Sequence of chain 1.H:
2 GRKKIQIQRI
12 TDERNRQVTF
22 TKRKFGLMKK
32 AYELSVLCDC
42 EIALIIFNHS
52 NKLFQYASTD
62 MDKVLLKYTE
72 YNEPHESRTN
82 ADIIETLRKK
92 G

A protein and the small-molecule ligand that binds it are described below.
Small molecule (SMILES): CC(C)C[C@H](NC(=O)[C@H](CC(C)C)NC(=O)[C@H](Cc1ccccc1)NC(=O)[C@H](CCC(=O)O)NC(=O)[C@H](CCC(N)=O)NC(=O)[C@H](CC(C)C)NC(=O)[C@H](CCCCN)NC(=O)[C@H](CCC(N)=O)NC(=O)[C@H](CCCCN)NC(=O)[C@@H](NC(=O)[C@H](CCC(=O)O)NC(=O)CNC(=O)[C@H](CO)NC(=O)CN)C(C)C)C(=O)N[C@@H](CO)C(=O)N[C@H](C=O)CCCCN

Sequence of chain 1.G:
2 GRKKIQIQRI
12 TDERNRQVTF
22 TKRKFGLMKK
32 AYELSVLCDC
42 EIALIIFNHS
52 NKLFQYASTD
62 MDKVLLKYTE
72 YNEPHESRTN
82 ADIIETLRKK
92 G

Binding-site contacts:
Ligand atom CE contacts residue TYR72 of chain 1.G at 3.3 Å (hydrophobic).
Ligand atom CG2 contacts residue ASP63 of chain 1.H at 3.9 Å.
Ligand atom CG2 contacts residue LEU66 of chain 1.H at 4.0 Å (hydrophobic).
Ligand atom CB contacts residue THR70 of chain 1.H at 3.7 Å.
Ligand atom CD contacts residue THR70 of chain 1.G at 3.5 Å.
Ligand atom CG contacts residue LEU67 of chain 1.G at 3.7 Å (hydrophobic).
Ligand atom CG contacts residue THR70 of chain 1.H at 3.6 Å.
Ligand atom CA contacts residue THR70 of chain 1.G at 3.9 Å.
Ligand atom CG1 contacts residue ASP63 of chain 1.H at 3.3 Å.
Ligand atom CA contacts residue ASP63 of chain 1.H at 3.8 Å.
Ligand atom O contacts residue THR70 of chain 1.G at 3.2 Å.
Ligand atom CB contacts residue LEU67 of chain 1.G at 3.9 Å (hydrophobic).
Ligand atom NZ contacts residue ASP63 of chain 1.G at 3.2 Å (salt-bridge).
Ligand atom CE2 contacts residue THR70 of chain 1.H at 4.0 Å.
Ligand atom CD contacts residue TYR72 of chain 1.G at 3.3 Å (hydrophobic).
Ligand atom NZ contacts residue TYR72 of chain 1.G at 3.0 Å (h-bond).
Ligand atom CD contacts residue TYR69 of chain 1.G at 3.4 Å (hydrophobic).
Ligand atom N contacts residue THR70 of chain 1.G at 3.6 Å.
Ligand atom CD2 contacts residue LEU66 of chain 1.G at 3.9 Å (hydrophobic).
Ligand atom CD2 contacts residue ASP63 of chain 1.G at 3.9 Å.
Ligand atom CD1 contacts residue LEU67 of chain 1.G at 3.7 Å (hydrophobic).
Ligand atom CG contacts residue TYR69 of chain 1.G at 3.6 Å (hydrophobic).
Ligand atom NZ contacts residue TYR69 of chain 1.G at 2.7 Å (h-bond).
Ligand atom CG contacts residue THR70 of chain 1.G at 3.4 Å.
Ligand atom CD2 contacts residue THR70 of chain 1.G at 4.0 Å.
Ligand atom CZ contacts residue THR70 of chain 1.H at 4.0 Å.
Ligand atom CD contacts residue THR70 of chain 1.G at 4.0 Å.
Ligand atom CD contacts residue LEU67 of chain 1.H at 3.6 Å (hydrophobic).
Ligand atom CD1 contacts residue THR70 of chain 1.H at 3.7 Å.
Ligand atom CE2 contacts residue TYR69 of chain 1.H at 3.5 Å (hydrophobic).
Ligand atom CE contacts residue TYR69 of chain 1.G at 3.6 Å (hydrophobic).
Ligand atom CB contacts residue THR70 of chain 1.G at 3.6 Å.
Ligand atom CD2 contacts residue THR70 of chain 1.H at 3.5 Å.
Ligand atom OG contacts residue ASP63 of chain 1.H at 3.1 Å (salt-bridge).
Ligand atom CE1 contacts residue THR70 of chain 1.H at 3.6 Å.
Ligand atom CD1 contacts residue THR70 of chain 1.H at 3.7 Å.
Ligand atom CD1 contacts residue TYR69 of chain 1.H at 4.0 Å (hydrophobic).
Ligand atom OE1 contacts residue THR70 of chain 1.G at 2.8 Å (h-bond).
Ligand atom CG2 contacts residue LEU67 of chain 1.H at 3.8 Å (hydrophobic).
Ligand atom CD1 contacts residue LEU66 of chain 1.G at 3.5 Å (hydrophobic).